This small molecule binds to this protein.
Small molecule (SMILES): CC(=O)N[C@@H]1[C@@H](O)[C@H](O)[C@@H](CO)O[C@H]1O

Sequence of chain 1.U:
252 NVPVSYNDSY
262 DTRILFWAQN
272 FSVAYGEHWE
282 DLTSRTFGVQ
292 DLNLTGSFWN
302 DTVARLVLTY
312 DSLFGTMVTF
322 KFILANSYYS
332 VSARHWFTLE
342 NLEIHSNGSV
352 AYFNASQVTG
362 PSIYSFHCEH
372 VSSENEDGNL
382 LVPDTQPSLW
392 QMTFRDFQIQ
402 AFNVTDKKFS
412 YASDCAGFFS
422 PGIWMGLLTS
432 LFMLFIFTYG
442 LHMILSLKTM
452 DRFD

Sequence of chain 1.R:
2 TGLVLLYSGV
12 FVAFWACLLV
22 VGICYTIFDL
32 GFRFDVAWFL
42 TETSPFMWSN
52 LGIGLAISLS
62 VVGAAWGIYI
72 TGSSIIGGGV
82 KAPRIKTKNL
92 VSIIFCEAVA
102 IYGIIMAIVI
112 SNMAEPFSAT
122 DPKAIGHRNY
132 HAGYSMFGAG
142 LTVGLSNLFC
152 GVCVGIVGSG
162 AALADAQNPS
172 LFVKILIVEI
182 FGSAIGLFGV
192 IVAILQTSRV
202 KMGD

Binding-site contacts:
Ligand atom C2 contacts residue ASN355 of chain 1.U at 2.6 Å.
Ligand atom C1 contacts residue ASN355 of chain 1.U at 1.5 Å.
Ligand atom C8 contacts residue ASP122 of chain 1.R at 3.3 Å.
Ligand atom C6 contacts residue ASN342 of chain 1.U at 4.0 Å.
Ligand atom N2 contacts residue ASN355 of chain 1.U at 3.0 Å (h-bond).
Ligand atom C7 contacts residue ASN355 of chain 1.U at 3.3 Å.
Ligand atom O7 contacts residue ASP122 of chain 1.R at 4.3 Å.
Ligand atom O5 contacts residue ASP385 of chain 1.U at 4.2 Å.
Ligand atom O5 contacts residue ASN355 of chain 1.U at 2.5 Å (h-bond).
Ligand atom O5 contacts residue ASN342 of chain 1.U at 4.0 Å.
Ligand atom C5 contacts residue ASN355 of chain 1.U at 3.8 Å.
Ligand atom O7 contacts residue ASN355 of chain 1.U at 3.3 Å.
Ligand atom C8 contacts residue ASN355 of chain 1.U at 4.4 Å.
Ligand atom C4 contacts residue ASN355 of chain 1.U at 4.4 Å.
Ligand atom O7 contacts residue SER357 of chain 1.U at 4.1 Å.
Ligand atom C1 contacts residue ASP385 of chain 1.U at 3.8 Å.
Ligand atom C7 contacts residue ASP122 of chain 1.R at 4.0 Å.
Ligand atom C3 contacts residue ASN355 of chain 1.U at 3.9 Å.